A small-molecule ligand and the protein it binds are described below.
Small molecule (SMILES): CC(=O)N[C@@H]1[C@@H](O)[C@H](O)[C@@H](CO)O[C@H]1O

Sequence of chain 1.A:
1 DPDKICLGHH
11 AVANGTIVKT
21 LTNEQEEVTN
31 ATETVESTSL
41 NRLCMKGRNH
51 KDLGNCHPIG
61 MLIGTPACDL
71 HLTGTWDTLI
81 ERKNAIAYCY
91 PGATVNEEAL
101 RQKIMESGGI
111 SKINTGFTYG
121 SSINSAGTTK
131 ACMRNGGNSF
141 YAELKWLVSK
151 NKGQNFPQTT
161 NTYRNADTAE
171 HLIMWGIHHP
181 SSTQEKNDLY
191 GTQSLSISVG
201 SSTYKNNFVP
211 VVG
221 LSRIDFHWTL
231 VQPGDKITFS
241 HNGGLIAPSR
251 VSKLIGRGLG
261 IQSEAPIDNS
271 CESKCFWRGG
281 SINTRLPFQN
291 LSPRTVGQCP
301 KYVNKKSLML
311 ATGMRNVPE

Binding-site contacts:
Ligand atom C8 contacts residue ASN79 of chain 1.F at 3.2 Å.
Ligand atom N2 contacts residue ASN82 of chain 1.F at 3.0 Å (h-bond).
Ligand atom C7 contacts residue ASN79 of chain 1.F at 3.3 Å.
Ligand atom C2 contacts residue CA1 of chain 1.L at 4.0 Å.
Ligand atom O7 contacts residue CA1 of chain 1.L at 2.3 Å.
Ligand atom C8 contacts residue GLY78 of chain 1.F at 4.0 Å.
Ligand atom C7 contacts residue HIS75 of chain 1.F at 4.4 Å.
Ligand atom C3 contacts residue ASN82 of chain 1.F at 3.8 Å.
Ligand atom C8 contacts residue HIS75 of chain 1.F at 3.6 Å.
Ligand atom C4 contacts residue ASN82 of chain 1.F at 4.2 Å.
Ligand atom N2 contacts residue ASN79 of chain 1.F at 4.2 Å.
Ligand atom C7 contacts residue ASN82 of chain 1.F at 3.9 Å.
Ligand atom C2 contacts residue ASN82 of chain 1.F at 2.5 Å.
Ligand atom N2 contacts residue GLY78 of chain 1.F at 4.4 Å.
Ligand atom C8 contacts residue CA1 of chain 1.L at 4.2 Å.
Ligand atom O7 contacts residue ASN79 of chain 1.F at 3.0 Å (h-bond).
Ligand atom O5 contacts residue ASN82 of chain 1.F at 2.3 Å (h-bond).
Ligand atom O7 contacts residue HIS75 of chain 1.F at 4.0 Å.
Ligand atom C5 contacts residue ASN82 of chain 1.F at 3.6 Å.
Ligand atom O7 contacts residue GLU106 of chain 1.A at 3.9 Å.
Ligand atom O7 contacts residue ASN82 of chain 1.F at 4.3 Å.
Ligand atom N2 contacts residue CA1 of chain 1.L at 3.9 Å.
Ligand atom C7 contacts residue CA1 of chain 1.L at 3.2 Å.
Ligand atom C1 contacts residue ASN82 of chain 1.F at 1.4 Å.

Sequence of chain 1.F:
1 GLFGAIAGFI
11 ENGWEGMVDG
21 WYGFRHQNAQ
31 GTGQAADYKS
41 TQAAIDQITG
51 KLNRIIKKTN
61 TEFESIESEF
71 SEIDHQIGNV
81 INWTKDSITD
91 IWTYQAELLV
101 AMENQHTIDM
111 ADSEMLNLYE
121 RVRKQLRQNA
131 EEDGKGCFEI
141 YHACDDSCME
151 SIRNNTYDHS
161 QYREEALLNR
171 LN